Binding-site contacts:
Ligand atom C5 contacts residue ASN201 of chain 1.A at 3.3 Å.
Ligand atom C2 contacts residue ASN201 of chain 1.A at 2.6 Å.
Ligand atom O5 contacts residue ASN201 of chain 1.A at 2.5 Å (h-bond).
Ligand atom C1 contacts residue ASN201 of chain 1.A at 1.4 Å.
Ligand atom O6 contacts residue ASN201 of chain 1.A at 4.0 Å.
Ligand atom C4 contacts residue ASN201 of chain 1.A at 3.6 Å.
Ligand atom C3 contacts residue ASN201 of chain 1.A at 3.6 Å.
Ligand atom N2 contacts residue ASN201 of chain 1.A at 3.5 Å (h-bond).
Ligand atom O6 contacts residue GLU202 of chain 1.A at 4.5 Å.
Ligand atom C6 contacts residue ASN201 of chain 1.A at 3.5 Å.
Ligand atom C7 contacts residue ASN201 of chain 1.A at 4.4 Å.

Sequence of chain 1.A:
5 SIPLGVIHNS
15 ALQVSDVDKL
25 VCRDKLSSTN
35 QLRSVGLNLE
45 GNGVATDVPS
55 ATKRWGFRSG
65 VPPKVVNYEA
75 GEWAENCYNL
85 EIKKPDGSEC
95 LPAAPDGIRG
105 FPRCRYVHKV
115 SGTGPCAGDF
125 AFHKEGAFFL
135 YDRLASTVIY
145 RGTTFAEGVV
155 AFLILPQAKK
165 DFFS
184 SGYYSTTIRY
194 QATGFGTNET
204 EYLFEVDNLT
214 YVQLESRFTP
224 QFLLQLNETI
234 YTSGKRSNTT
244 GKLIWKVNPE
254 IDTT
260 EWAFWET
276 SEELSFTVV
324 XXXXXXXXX

The small molecule below binds the protein below.
Small molecule (SMILES): CC(=O)N[C@@H]1[C@@H](O)[C@H](O)[C@@H](CO)O[C@H]1O